Binding-site contacts:
Ligand atom C20 contacts residue GLY152 of chain 1.B at 3.4 Å.
Ligand atom N11 contacts residue ASP130 of chain 1.B at 2.8 Å (salt-bridge).
Ligand atom C17 contacts residue TYR131 of chain 1.B at 3.6 Å (hydrophobic).
Ligand atom N14 contacts residue SER161 of chain 1.B at 3.5 Å.
Ligand atom C34 contacts residue PHE41 of chain 1.A at 3.3 Å (hydrophobic).
Ligand atom C15 contacts residue TYR162 of chain 1.B at 3.8 Å (hydrophobic).
Ligand atom C33 contacts residue GLY154 of chain 1.B at 3.6 Å.
Ligand atom C34 contacts residue GLY154 of chain 1.B at 3.7 Å.
Ligand atom N27 contacts residue GLY39 of chain 1.A at 3.0 Å (h-bond).
Ligand atom N14 contacts residue ASP130 of chain 1.B at 2.8 Å (salt-bridge).
Ligand atom C26 contacts residue ASN153 of chain 1.B at 3.3 Å.
Ligand atom C12 contacts residue ASP130 of chain 1.B at 3.6 Å.
Ligand atom C23 contacts residue HIS52 of chain 1.B at 3.7 Å.
Ligand atom C20 contacts residue SER136 of chain 1.B at 3.8 Å.
Ligand atom N13 contacts residue VAL156 of chain 1.B at 3.6 Å.
Ligand atom C25 contacts residue HIS52 of chain 1.B at 3.6 Å.
Ligand atom C18 contacts residue SER136 of chain 1.B at 3.1 Å.
Ligand atom O30 contacts residue GLY152 of chain 1.B at 3.5 Å (h-bond).
Ligand atom C26 contacts residue ASP40 of chain 1.A at 3.1 Å.
Ligand atom C15 contacts residue TYR131 of chain 1.B at 3.5 Å (hydrophobic).
Ligand atom N27 contacts residue ASP40 of chain 1.A at 2.6 Å (salt-bridge).
Ligand atom O30 contacts residue TYR162 of chain 1.B at 2.8 Å (h-bond).
Ligand atom O30 contacts residue GLY154 of chain 1.B at 3.2 Å (h-bond).
Ligand atom O39 contacts residue VAL156 of chain 1.B at 3.5 Å.
Ligand atom N19 contacts residue SER136 of chain 1.B at 3.3 Å (h-bond).
Ligand atom N36 contacts residue SER42 of chain 1.A at 3.1 Å (h-bond).
Ligand atom N19 contacts residue GLY152 of chain 1.B at 2.8 Å (h-bond).
Ligand atom C35 contacts residue PHE41 of chain 1.A at 3.1 Å (hydrophobic).
Ligand atom C31 contacts residue TYR162 of chain 1.B at 3.8 Å (hydrophobic).
Ligand atom C10 contacts residue ASP130 of chain 1.B at 3.7 Å.
Ligand atom N19 contacts residue TYR162 of chain 1.B at 3.4 Å (h-bond).
Ligand atom C17 contacts residue TYR162 of chain 1.B at 3.8 Å (hydrophobic).
Ligand atom N11 contacts residue TYR162 of chain 1.B at 3.7 Å.
Ligand atom C15 contacts residue ASP130 of chain 1.B at 3.3 Å.
Ligand atom C29 contacts residue TYR162 of chain 1.B at 3.5 Å (hydrophobic).
Ligand atom C32 contacts residue GLY154 of chain 1.B at 3.2 Å.
Ligand atom N14 contacts residue GLY160 of chain 1.B at 3.1 Å (h-bond).
Ligand atom N27 contacts residue ASN153 of chain 1.B at 3.0 Å (h-bond).
Ligand atom N36 contacts residue PHE41 of chain 1.A at 3.0 Å (h-bond).
Ligand atom C22 contacts residue GLY152 of chain 1.B at 3.3 Å.

This small molecule binds to this protein.
Small molecule (SMILES): [H]/N=C(/N)N[C@@H]1CCCCNC(=O)[C@H](CCCCN)NC(=O)[C@H](CCCCN)NC(=O)Cc2cccc(c2)CNC(=O)[C@H](C)NC1=O

Sequence of chain 1.A:
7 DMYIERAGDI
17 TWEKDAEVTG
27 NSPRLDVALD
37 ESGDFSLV

Sequence of chain 1.B:
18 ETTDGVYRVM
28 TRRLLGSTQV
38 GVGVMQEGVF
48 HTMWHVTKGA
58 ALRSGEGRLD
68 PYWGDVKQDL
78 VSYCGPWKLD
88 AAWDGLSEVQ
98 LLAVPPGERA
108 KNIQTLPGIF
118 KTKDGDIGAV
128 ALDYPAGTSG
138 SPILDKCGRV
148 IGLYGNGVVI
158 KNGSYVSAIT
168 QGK